The small molecule below binds the protein below.
Small molecule (SMILES): Nc1ncnc2c1ncn2[C@@H]1O[C@H](CO[P](=O)(O)O[P](=O)(O)NP(=O)(O)O)[C@@H](O)[C@H]1O

Binding-site contacts:
Ligand atom O2' contacts residue ASN111 of chain 1.B at 3.7 Å.
Ligand atom O1A contacts residue GLY147 of chain 1.B at 3.2 Å.
Ligand atom C1' contacts residue MET103 of chain 1.B at 4.2 Å (hydrophobic).
Ligand atom PA contacts residue PHE148 of chain 1.B at 3.5 Å.
Ligand atom N7 contacts residue ASN56 of chain 1.B at 3.3 Å (h-bond).
Ligand atom C2 contacts residue GLY102 of chain 1.B at 4.0 Å.
Ligand atom N6 contacts residue ASP98 of chain 1.B at 2.8 Å (salt-bridge).
Ligand atom O1G contacts residue ASN56 of chain 1.B at 3.6 Å (h-bond).
Ligand atom N6 contacts residue THR194 of chain 1.B at 3.1 Å (h-bond).
Ligand atom O2A contacts residue PHE148 of chain 1.B at 2.9 Å (h-bond).
Ligand atom N9 contacts residue MET103 of chain 1.B at 4.1 Å.
Ligand atom C2 contacts residue MET103 of chain 1.B at 3.9 Å (hydrophobic).
Ligand atom N1 contacts residue ASP98 of chain 1.B at 3.9 Å.
Ligand atom N6 contacts residue ALA57 of chain 1.B at 4.2 Å.
Ligand atom C6 contacts residue ASP98 of chain 1.B at 3.8 Å.
Ligand atom O5' contacts residue ASN56 of chain 1.B at 3.9 Å.
Ligand atom C5' contacts residue ASN111 of chain 1.B at 4.1 Å.
Ligand atom N1 contacts residue THR194 of chain 1.B at 3.6 Å.
Ligand atom O2A contacts residue GLY147 of chain 1.B at 3.3 Å.
Ligand atom O4' contacts residue ASN111 of chain 1.B at 3.8 Å.
Ligand atom C4' contacts residue ASN111 of chain 1.B at 4.0 Å.
Ligand atom PA contacts residue ASN56 of chain 1.B at 4.1 Å.
Ligand atom O1G contacts residue MG1 of chain 1.F at 2.4 Å.
Ligand atom O1A contacts residue ASN56 of chain 1.B at 3.0 Å (h-bond).
Ligand atom N3 contacts residue MET103 of chain 1.B at 3.6 Å.
Ligand atom C4 contacts residue MET103 of chain 1.B at 3.9 Å (hydrophobic).
Ligand atom N1 contacts residue ALA60 of chain 1.B at 3.5 Å.
Ligand atom C8 contacts residue ASN56 of chain 1.B at 3.3 Å.
Ligand atom O1A contacts residue MG1 of chain 1.F at 2.7 Å.
Ligand atom C5 contacts residue ASN56 of chain 1.B at 4.0 Å.
Ligand atom O2B contacts residue MG1 of chain 1.F at 3.9 Å.
Ligand atom C1' contacts residue ASN111 of chain 1.B at 4.0 Å.
Ligand atom O5' contacts residue PHE148 of chain 1.B at 4.2 Å.
Ligand atom PA contacts residue GLY147 of chain 1.B at 3.7 Å.
Ligand atom C2 contacts residue ALA60 of chain 1.B at 3.8 Å (hydrophobic).
Ligand atom PA contacts residue MG1 of chain 1.F at 4.1 Å.
Ligand atom O1A contacts residue PHE148 of chain 1.B at 3.2 Å (h-bond).
Ligand atom O2B contacts residue ASN56 of chain 1.B at 3.2 Å (h-bond).
Ligand atom C6 contacts residue THR194 of chain 1.B at 3.6 Å.
Ligand atom PG contacts residue MG1 of chain 1.F at 3.9 Å.

Sequence of chain 1.B:
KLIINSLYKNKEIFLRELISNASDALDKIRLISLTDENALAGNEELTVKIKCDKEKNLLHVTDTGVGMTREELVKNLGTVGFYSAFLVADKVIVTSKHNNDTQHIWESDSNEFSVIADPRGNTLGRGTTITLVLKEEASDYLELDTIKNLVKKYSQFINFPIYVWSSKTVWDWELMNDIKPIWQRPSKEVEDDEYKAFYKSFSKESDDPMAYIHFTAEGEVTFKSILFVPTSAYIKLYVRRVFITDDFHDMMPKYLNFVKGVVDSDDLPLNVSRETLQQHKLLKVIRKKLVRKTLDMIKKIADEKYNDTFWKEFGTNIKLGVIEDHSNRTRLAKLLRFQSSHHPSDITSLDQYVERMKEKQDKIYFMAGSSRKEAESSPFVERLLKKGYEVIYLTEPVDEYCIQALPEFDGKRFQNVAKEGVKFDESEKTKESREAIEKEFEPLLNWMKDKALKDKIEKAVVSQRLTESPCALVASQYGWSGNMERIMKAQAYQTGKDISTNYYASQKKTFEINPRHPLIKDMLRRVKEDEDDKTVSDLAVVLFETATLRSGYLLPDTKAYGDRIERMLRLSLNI